Binding-site contacts:
Ligand atom C2 contacts residue LEU118 of chain 1.A at 4.4 Å (hydrophobic).
Ligand atom C1 contacts residue VAL103 of chain 1.A at 4.0 Å (hydrophobic).
Ligand atom C3 contacts residue PHE153 of chain 1.A at 4.2 Å (hydrophobic).
Ligand atom C4 contacts residue ALA99 of chain 1.A at 4.2 Å (hydrophobic).
Ligand atom C5 contacts residue PHE153 of chain 1.A at 4.1 Å (hydrophobic).
Ligand atom C6 contacts residue LEU118 of chain 1.A at 3.6 Å (hydrophobic).
Ligand atom C1 contacts residue LEU84 of chain 1.A at 4.1 Å (hydrophobic).
Ligand atom C4 contacts residue LEU118 of chain 1.A at 3.7 Å (hydrophobic).
Ligand atom C4 contacts residue LEU121 of chain 1.A at 3.8 Å (hydrophobic).
Ligand atom C4 contacts residue PHE153 of chain 1.A at 3.5 Å (hydrophobic).
Ligand atom C5 contacts residue LEU121 of chain 1.A at 4.1 Å (hydrophobic).
Ligand atom I6 contacts residue LEU84 of chain 1.A at 3.4 Å.
Ligand atom I6 contacts residue VAL87 of chain 1.A at 4.0 Å.
Ligand atom I6 contacts residue TYR88 of chain 1.A at 3.7 Å.
Ligand atom C3 contacts residue LEU118 of chain 1.A at 4.2 Å (hydrophobic).
Ligand atom C6 contacts residue LEU84 of chain 1.A at 4.5 Å (hydrophobic).
Ligand atom I6 contacts residue LEU118 of chain 1.A at 4.4 Å.
Ligand atom C2 contacts residue MET102 of chain 1.A at 4.0 Å (hydrophobic).
Ligand atom C5 contacts residue LEU118 of chain 1.A at 3.4 Å (hydrophobic).
Ligand atom C1 contacts residue ALA99 of chain 1.A at 4.0 Å (hydrophobic).
Ligand atom C1 contacts residue LEU118 of chain 1.A at 4.1 Å (hydrophobic).
Ligand atom C4 contacts residue MET102 of chain 1.A at 4.1 Å (hydrophobic).
Ligand atom C6 contacts residue ALA99 of chain 1.A at 3.6 Å (hydrophobic).
Ligand atom C2 contacts residue ALA99 of chain 1.A at 4.0 Å (hydrophobic).
Ligand atom C2 contacts residue VAL103 of chain 1.A at 4.2 Å (hydrophobic).
Ligand atom I6 contacts residue ALA99 of chain 1.A at 4.2 Å.
Ligand atom C3 contacts residue ALA99 of chain 1.A at 4.2 Å (hydrophobic).
Ligand atom C2 contacts residue VAL111 of chain 1.A at 4.0 Å (hydrophobic).
Ligand atom C5 contacts residue ALA99 of chain 1.A at 3.7 Å (hydrophobic).
Ligand atom C3 contacts residue MET102 of chain 1.A at 3.4 Å (hydrophobic).

Sequence of chain 1.A:
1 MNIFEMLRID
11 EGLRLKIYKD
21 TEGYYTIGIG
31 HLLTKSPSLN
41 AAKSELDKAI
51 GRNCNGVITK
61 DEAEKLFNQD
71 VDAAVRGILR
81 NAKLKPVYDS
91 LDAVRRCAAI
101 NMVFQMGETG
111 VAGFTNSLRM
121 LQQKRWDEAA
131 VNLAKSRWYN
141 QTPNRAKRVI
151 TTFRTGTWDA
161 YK

The protein below binds the small molecule below.
Small molecule (SMILES): Ic1ccccc1